Binding-site contacts:
Ligand atom C1 contacts residue ASN82 of chain 1.B at 1.5 Å.
Ligand atom O3 contacts residue GLU72 of chain 1.B at 4.4 Å.
Ligand atom O5 contacts residue ASN82 of chain 1.B at 2.3 Å (h-bond).
Ligand atom C8 contacts residue GLU72 of chain 1.B at 3.4 Å.
Ligand atom C8 contacts residue GLY78 of chain 1.B at 4.3 Å.
Ligand atom O6 contacts residue ASN82 of chain 1.B at 4.3 Å.
Ligand atom C7 contacts residue ASN82 of chain 1.B at 3.6 Å.
Ligand atom O7 contacts residue ASN79 of chain 1.B at 3.4 Å (h-bond).
Ligand atom C7 contacts residue GLU72 of chain 1.B at 4.1 Å.
Ligand atom C2 contacts residue ASN82 of chain 1.B at 2.5 Å.
Ligand atom O7 contacts residue ASN82 of chain 1.B at 3.9 Å.
Ligand atom N2 contacts residue ASN82 of chain 1.B at 3.0 Å (h-bond).
Ligand atom C8 contacts residue ASN79 of chain 1.B at 3.3 Å.
Ligand atom C8 contacts residue LYS75 of chain 1.B at 3.9 Å.
Ligand atom C3 contacts residue ASN82 of chain 1.B at 3.8 Å.
Ligand atom C5 contacts residue ASN82 of chain 1.B at 3.7 Å.
Ligand atom C7 contacts residue ASN79 of chain 1.B at 3.6 Å.
Ligand atom N2 contacts residue GLU72 of chain 1.B at 4.1 Å.
Ligand atom C4 contacts residue ASN82 of chain 1.B at 4.2 Å.

This small molecule binds to this protein.
Small molecule (SMILES): CC(=O)N[C@@H]1[C@@H](O)[C@H](O)[C@@H](CO)O[C@H]1O

Sequence of chain 1.B:
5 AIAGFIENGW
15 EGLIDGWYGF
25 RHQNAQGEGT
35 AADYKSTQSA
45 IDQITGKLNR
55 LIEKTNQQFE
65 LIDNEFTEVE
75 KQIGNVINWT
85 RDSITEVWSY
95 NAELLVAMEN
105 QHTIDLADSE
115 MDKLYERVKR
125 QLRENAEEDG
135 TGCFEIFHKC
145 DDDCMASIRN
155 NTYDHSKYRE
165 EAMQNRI